Binding-site contacts:
Ligand atom C24 contacts residue GLU170 of chain 1.A at 3.2 Å.
Ligand atom O02 contacts residue HIS45 of chain 1.A at 3.2 Å (h-bond).
Ligand atom C27 contacts residue ALA195 of chain 1.A at 3.5 Å (hydrophobic).
Ligand atom C26 contacts residue THR194 of chain 1.A at 3.4 Å.
Ligand atom C26 contacts residue GLN193 of chain 1.A at 3.4 Å.
Ligand atom N11 contacts residue CYS149 of chain 1.A at 3.0 Å (h-bond).
Ligand atom C03 contacts residue CYS149 of chain 1.A at 2.8 Å (hydrophobic).
Ligand atom C22 contacts residue GLU170 of chain 1.A at 3.6 Å.
Ligand atom O20 contacts residue GLN193 of chain 1.A at 3.3 Å (h-bond).
Ligand atom C24 contacts residue PRO172 of chain 1.A at 3.8 Å (hydrophobic).
Ligand atom O10 contacts residue GLU170 of chain 1.A at 3.6 Å.
Ligand atom O10 contacts residue HIS167 of chain 1.A at 2.7 Å (h-bond).
Ligand atom C26 contacts residue ALA195 of chain 1.A at 3.7 Å (hydrophobic).
Ligand atom C14 contacts residue GLN193 of chain 1.A at 3.5 Å.
Ligand atom N18 contacts residue GLN193 of chain 1.A at 3.0 Å (h-bond).
Ligand atom C13 contacts residue HIS168 of chain 1.A at 3.5 Å.
Ligand atom F28 contacts residue THR194 of chain 1.A at 3.2 Å.
Ligand atom O10 contacts residue HIS176 of chain 1.A at 3.6 Å.
Ligand atom C17 contacts residue GLN193 of chain 1.A at 3.8 Å.
Ligand atom O32 contacts residue MET169 of chain 1.A at 3.5 Å.
Ligand atom C06 contacts residue HIS167 of chain 1.A at 3.7 Å.
Ligand atom N07 contacts residue LEU145 of chain 1.A at 3.8 Å.
Ligand atom O20 contacts residue GLU170 of chain 1.A at 3.7 Å.
Ligand atom C27 contacts residue THR194 of chain 1.A at 3.6 Å.
Ligand atom N11 contacts residue HIS168 of chain 1.A at 2.9 Å (h-bond).
Ligand atom C13 contacts residue GLN193 of chain 1.A at 3.8 Å.
Ligand atom C04 contacts residue CYS149 of chain 1.A at 3.3 Å (hydrophobic).
Ligand atom C06 contacts residue GLU170 of chain 1.A at 3.6 Å.
Ligand atom C21 contacts residue GLU170 of chain 1.A at 3.1 Å.
Ligand atom F28 contacts residue GLN193 of chain 1.A at 2.7 Å.
Ligand atom C30 contacts residue ALA195 of chain 1.A at 3.7 Å (hydrophobic).
Ligand atom O32 contacts residue GLU170 of chain 1.A at 3.1 Å (salt-bridge).
Ligand atom C01 contacts residue CYS149 of chain 1.A at 1.8 Å (hydrophobic).
Ligand atom O02 contacts residue CYS149 of chain 1.A at 2.6 Å (h-bond).
Ligand atom C15 contacts residue GLN193 of chain 1.A at 3.5 Å.
Ligand atom O10 contacts residue PHE144 of chain 1.A at 3.5 Å.
Ligand atom C12 contacts residue HIS168 of chain 1.A at 3.7 Å.
Ligand atom N07 contacts residue PHE144 of chain 1.A at 3.4 Å (h-bond).
Ligand atom N07 contacts residue GLU170 of chain 1.A at 3.3 Å (salt-bridge).
Ligand atom C09 contacts residue ASN146 of chain 1.A at 3.7 Å.

This small molecule binds to this protein.
Small molecule (SMILES): CC(C)C[C@H](NC(=O)OC[C@@H]1C[C@H]1c1cccc(F)c1)C(=O)N[C@H](C=O)C[C@@H]1CCNC1=O

Sequence of chain 1.A:
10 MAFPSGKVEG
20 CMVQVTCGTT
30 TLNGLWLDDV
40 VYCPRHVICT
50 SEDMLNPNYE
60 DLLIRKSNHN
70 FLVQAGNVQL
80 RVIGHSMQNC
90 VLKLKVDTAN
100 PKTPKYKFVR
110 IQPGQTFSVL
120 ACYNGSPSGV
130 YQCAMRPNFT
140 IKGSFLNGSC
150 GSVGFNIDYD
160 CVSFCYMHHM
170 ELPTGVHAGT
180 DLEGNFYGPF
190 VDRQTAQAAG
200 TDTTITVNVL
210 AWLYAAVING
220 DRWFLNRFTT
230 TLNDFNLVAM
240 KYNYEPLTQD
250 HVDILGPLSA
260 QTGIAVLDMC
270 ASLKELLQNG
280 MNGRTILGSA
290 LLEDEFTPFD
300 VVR